A protein and the small-molecule ligand that binds it are described below.
Small molecule (SMILES): O=c1c(CCCO)ccc2n1C[C@@H]1CNC[C@H]2C1

Binding-site contacts:
Ligand atom N3 contacts residue TRP164 of chain 1.G at 3.2 Å (h-bond).
Ligand atom O1 contacts residue TRP164 of chain 1.G at 3.6 Å.
Ligand atom C16 contacts residue MET133 of chain 1.F at 3.7 Å (hydrophobic).
Ligand atom C11 contacts residue CYS207 of chain 1.G at 3.8 Å (hydrophobic).
Ligand atom C15 contacts residue VAL165 of chain 1.G at 3.9 Å (hydrophobic).
Ligand atom O1 contacts residue VAL165 of chain 1.G at 3.7 Å.
Ligand atom C10 contacts residue TYR72 of chain 1.F at 4.0 Å (hydrophobic).
Ligand atom C17 contacts residue ILE135 of chain 1.F at 4.0 Å (hydrophobic).
Ligand atom C8 contacts residue TYR110 of chain 1.G at 3.6 Å (hydrophobic).
Ligand atom C11 contacts residue TRP164 of chain 1.G at 3.5 Å (hydrophobic).
Ligand atom C13 contacts residue VAL165 of chain 1.G at 3.9 Å (hydrophobic).
Ligand atom C12 contacts residue CYS207 of chain 1.G at 3.7 Å (hydrophobic).
Ligand atom C6 contacts residue TYR110 of chain 1.G at 3.6 Å (hydrophobic).
Ligand atom C5 contacts residue TRP164 of chain 1.G at 3.8 Å (hydrophobic).
Ligand atom C8 contacts residue TRP164 of chain 1.G at 3.6 Å (hydrophobic).
Ligand atom N7 contacts residue TYR110 of chain 1.G at 2.8 Å (h-bond).
Ligand atom C12 contacts residue TRP164 of chain 1.G at 3.9 Å (hydrophobic).
Ligand atom C16 contacts residue VAL125 of chain 1.F at 3.7 Å (hydrophobic).
Ligand atom C9 contacts residue CYS207 of chain 1.G at 3.8 Å (hydrophobic).
Ligand atom N3 contacts residue ILE135 of chain 1.F at 3.9 Å.
Ligand atom C12 contacts residue TYR212 of chain 1.G at 3.1 Å (hydrophobic).
Ligand atom C6 contacts residue TRP164 of chain 1.G at 3.6 Å (hydrophobic).
Ligand atom N7 contacts residue TRP164 of chain 1.G at 2.9 Å (h-bond).
Ligand atom C4 contacts residue ILE135 of chain 1.F at 3.9 Å (hydrophobic).
Ligand atom C4 contacts residue TRP164 of chain 1.G at 3.5 Å (hydrophobic).
Ligand atom C13 contacts residue TYR212 of chain 1.G at 3.1 Å (hydrophobic).
Ligand atom O1 contacts residue ILE135 of chain 1.F at 3.5 Å.
Ligand atom C2 contacts residue ILE135 of chain 1.F at 3.8 Å (hydrophobic).
Ligand atom C15 contacts residue VAL125 of chain 1.F at 3.6 Å (hydrophobic).
Ligand atom C10 contacts residue TYR205 of chain 1.G at 4.0 Å (hydrophobic).
Ligand atom C8 contacts residue TYR212 of chain 1.G at 3.9 Å (hydrophobic).
Ligand atom C5 contacts residue TYR72 of chain 1.F at 3.8 Å (hydrophobic).
Ligand atom C2 contacts residue TRP164 of chain 1.G at 3.3 Å (hydrophobic).
Ligand atom C17 contacts residue MET133 of chain 1.F at 3.8 Å (hydrophobic).
Ligand atom O18 contacts residue VAL125 of chain 1.F at 3.4 Å.
Ligand atom C14 contacts residue TRP164 of chain 1.G at 3.8 Å (hydrophobic).
Ligand atom C14 contacts residue VAL165 of chain 1.G at 3.8 Å (hydrophobic).
Ligand atom C12 contacts residue CYS208 of chain 1.G at 3.8 Å (hydrophobic).
Ligand atom C8 contacts residue TYR205 of chain 1.G at 3.5 Å (hydrophobic).
Ligand atom C9 contacts residue TYR205 of chain 1.G at 3.9 Å (hydrophobic).

Sequence of chain 1.G:
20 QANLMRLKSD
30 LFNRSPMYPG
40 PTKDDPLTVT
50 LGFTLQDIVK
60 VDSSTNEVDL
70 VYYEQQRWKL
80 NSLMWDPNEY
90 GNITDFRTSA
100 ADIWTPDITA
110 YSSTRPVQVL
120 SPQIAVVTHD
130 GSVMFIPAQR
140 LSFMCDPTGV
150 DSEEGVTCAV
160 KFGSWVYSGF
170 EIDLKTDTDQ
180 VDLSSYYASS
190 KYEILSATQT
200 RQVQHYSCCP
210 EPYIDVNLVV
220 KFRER

Sequence of chain 1.F:
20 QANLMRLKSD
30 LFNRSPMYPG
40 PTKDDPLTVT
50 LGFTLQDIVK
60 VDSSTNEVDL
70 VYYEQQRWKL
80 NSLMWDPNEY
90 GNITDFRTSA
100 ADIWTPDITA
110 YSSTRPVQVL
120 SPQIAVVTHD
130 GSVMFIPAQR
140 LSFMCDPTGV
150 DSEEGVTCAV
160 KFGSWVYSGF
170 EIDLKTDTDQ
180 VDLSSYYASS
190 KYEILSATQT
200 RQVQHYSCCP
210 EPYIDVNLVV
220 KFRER